Sequence of chain 1.A:
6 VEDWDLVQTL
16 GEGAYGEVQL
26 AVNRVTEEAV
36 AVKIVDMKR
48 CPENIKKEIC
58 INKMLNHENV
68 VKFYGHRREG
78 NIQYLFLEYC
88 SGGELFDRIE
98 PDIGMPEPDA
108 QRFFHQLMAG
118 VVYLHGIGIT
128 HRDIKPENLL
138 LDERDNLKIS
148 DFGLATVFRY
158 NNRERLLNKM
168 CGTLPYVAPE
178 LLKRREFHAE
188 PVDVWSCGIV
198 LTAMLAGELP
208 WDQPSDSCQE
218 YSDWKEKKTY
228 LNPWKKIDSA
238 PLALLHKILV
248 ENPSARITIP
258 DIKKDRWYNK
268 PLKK

This protein binds this small molecule.
Small molecule (SMILES): O=C(O)COc1ccc2c(c1)C(=NO)c1cc(OCC(=O)O)ccc1-2

Binding-site contacts:
Ligand atom C9 contacts residue LEU137 of chain 1.A at 3.3 Å (hydrophobic).
Ligand atom C21 contacts residue VAL23 of chain 1.A at 3.9 Å (hydrophobic).
Ligand atom C16 contacts residue VAL23 of chain 1.A at 3.8 Å (hydrophobic).
Ligand atom C4 contacts residue LEU15 of chain 1.A at 3.8 Å (hydrophobic).
Ligand atom O24 contacts residue TYR86 of chain 1.A at 4.0 Å.
Ligand atom C20 contacts residue VAL23 of chain 1.A at 3.6 Å (hydrophobic).
Ligand atom O17 contacts residue GLY90 of chain 1.A at 3.8 Å.
Ligand atom O13 contacts residue LYS38 of chain 1.A at 2.9 Å (salt-bridge).
Ligand atom C12 contacts residue LYS38 of chain 1.A at 3.2 Å.
Ligand atom O17 contacts residue CYS87 of chain 1.A at 3.5 Å (h-bond).
Ligand atom O13 contacts residue ASP148 of chain 1.A at 3.0 Å.
Ligand atom O18 contacts residue SER147 of chain 1.A at 3.9 Å.
Ligand atom C15 contacts residue CYS87 of chain 1.A at 3.6 Å (hydrophobic).
Ligand atom C12 contacts residue ASP148 of chain 1.A at 3.5 Å.
Ligand atom N6 contacts residue TYR86 of chain 1.A at 3.7 Å.
Ligand atom O18 contacts residue VAL23 of chain 1.A at 3.6 Å.
Ligand atom N6 contacts residue ALA36 of chain 1.A at 3.9 Å.
Ligand atom N6 contacts residue LEU137 of chain 1.A at 4.0 Å.
Ligand atom C1 contacts residue LEU137 of chain 1.A at 3.8 Å (hydrophobic).
Ligand atom C3 contacts residue LEU15 of chain 1.A at 3.8 Å (hydrophobic).
Ligand atom C2 contacts residue LEU137 of chain 1.A at 3.4 Å (hydrophobic).
Ligand atom N6 contacts residue CYS87 of chain 1.A at 3.1 Å (h-bond).
Ligand atom C22 contacts residue LEU15 of chain 1.A at 3.9 Å (hydrophobic).
Ligand atom O17 contacts residue TYR86 of chain 1.A at 3.9 Å.
Ligand atom O23 contacts residue GLU85 of chain 1.A at 2.7 Å (salt-bridge).
Ligand atom C9 contacts residue VAL23 of chain 1.A at 3.8 Å (hydrophobic).
Ligand atom C8 contacts residue LEU15 of chain 1.A at 3.5 Å (hydrophobic).
Ligand atom C10 contacts residue LEU15 of chain 1.A at 4.0 Å (hydrophobic).
Ligand atom C15 contacts residue GLY90 of chain 1.A at 3.8 Å.
Ligand atom O23 contacts residue LEU137 of chain 1.A at 3.9 Å.
Ligand atom C10 contacts residue TYR86 of chain 1.A at 3.6 Å (hydrophobic).
Ligand atom O23 contacts residue CYS87 of chain 1.A at 3.6 Å (h-bond).
Ligand atom O23 contacts residue ALA36 of chain 1.A at 3.4 Å.
Ligand atom O23 contacts residue TYR86 of chain 1.A at 3.6 Å.
Ligand atom C16 contacts residue LEU137 of chain 1.A at 3.8 Å (hydrophobic).
Ligand atom O25 contacts residue ASP148 of chain 1.A at 3.6 Å.
Ligand atom O24 contacts residue SER88 of chain 1.A at 3.0 Å (h-bond).
Ligand atom O25 contacts residue LYS38 of chain 1.A at 3.1 Å (salt-bridge).
Ligand atom N6 contacts residue GLU85 of chain 1.A at 3.7 Å.
Ligand atom C10 contacts residue CYS87 of chain 1.A at 3.0 Å (hydrophobic).